Sequence of chain 1.A:
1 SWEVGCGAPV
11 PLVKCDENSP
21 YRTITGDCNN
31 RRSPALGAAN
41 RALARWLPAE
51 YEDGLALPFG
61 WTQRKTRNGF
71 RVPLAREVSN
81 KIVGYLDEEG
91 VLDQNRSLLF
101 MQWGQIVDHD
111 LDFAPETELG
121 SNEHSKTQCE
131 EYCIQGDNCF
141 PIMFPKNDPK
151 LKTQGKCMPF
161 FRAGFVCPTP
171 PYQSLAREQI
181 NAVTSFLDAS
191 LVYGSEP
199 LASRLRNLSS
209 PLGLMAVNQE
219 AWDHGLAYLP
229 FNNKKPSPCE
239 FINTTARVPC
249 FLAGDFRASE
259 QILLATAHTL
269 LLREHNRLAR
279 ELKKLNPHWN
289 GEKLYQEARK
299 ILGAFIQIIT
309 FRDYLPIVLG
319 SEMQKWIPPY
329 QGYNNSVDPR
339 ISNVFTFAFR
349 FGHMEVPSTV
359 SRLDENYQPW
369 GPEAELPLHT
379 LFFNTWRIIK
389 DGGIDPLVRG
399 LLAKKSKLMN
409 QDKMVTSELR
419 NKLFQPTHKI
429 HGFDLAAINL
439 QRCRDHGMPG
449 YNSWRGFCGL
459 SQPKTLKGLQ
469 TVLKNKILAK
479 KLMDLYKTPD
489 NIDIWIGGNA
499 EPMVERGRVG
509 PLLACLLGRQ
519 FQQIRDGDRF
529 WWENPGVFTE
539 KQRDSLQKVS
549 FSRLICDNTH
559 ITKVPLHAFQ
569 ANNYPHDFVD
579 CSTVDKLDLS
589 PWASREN

Binding-site contacts:
Ligand atom C6 contacts residue SER208 of chain 1.A at 4.1 Å.
Ligand atom C7 contacts residue ASN205 of chain 1.A at 3.6 Å.
Ligand atom C8 contacts residue ASN205 of chain 1.A at 4.3 Å.
Ligand atom N2 contacts residue ASN205 of chain 1.A at 2.7 Å (h-bond).
Ligand atom C1 contacts residue LEU212 of chain 1.A at 3.8 Å (hydrophobic).
Ligand atom O5 contacts residue ASN205 of chain 1.A at 2.4 Å (h-bond).
Ligand atom O5 contacts residue LEU212 of chain 1.A at 4.0 Å.
Ligand atom O6 contacts residue LEU212 of chain 1.A at 4.1 Å.
Ligand atom C2 contacts residue ASN205 of chain 1.A at 2.5 Å.
Ligand atom O7 contacts residue GLN217 of chain 1.A at 2.4 Å (h-bond).
Ligand atom O7 contacts residue VAL215 of chain 1.A at 3.5 Å (h-bond).
Ligand atom C4 contacts residue ASN205 of chain 1.A at 4.2 Å.
Ligand atom O5 contacts residue SER208 of chain 1.A at 3.6 Å.
Ligand atom C7 contacts residue ALA214 of chain 1.A at 4.5 Å (hydrophobic).
Ligand atom C5 contacts residue ASN205 of chain 1.A at 3.7 Å.
Ligand atom O6 contacts residue GLN217 of chain 1.A at 3.4 Å (h-bond).
Ligand atom C1 contacts residue ASN205 of chain 1.A at 1.5 Å.
Ligand atom C6 contacts residue LEU212 of chain 1.A at 3.8 Å (hydrophobic).
Ligand atom C5 contacts residue SER208 of chain 1.A at 4.0 Å.
Ligand atom C3 contacts residue ASN205 of chain 1.A at 3.8 Å.
Ligand atom O5 contacts residue SER207 of chain 1.A at 3.8 Å.
Ligand atom O7 contacts residue ASN205 of chain 1.A at 4.2 Å.
Ligand atom C6 contacts residue ASN205 of chain 1.A at 4.2 Å.
Ligand atom O3 contacts residue GLN217 of chain 1.A at 3.4 Å (h-bond).
Ligand atom C8 contacts residue ALA214 of chain 1.A at 4.0 Å (hydrophobic).
Ligand atom N2 contacts residue SER207 of chain 1.A at 4.2 Å.
Ligand atom C7 contacts residue GLN217 of chain 1.A at 3.6 Å.
Ligand atom C8 contacts residue GLN217 of chain 1.A at 4.3 Å.

The small molecule below binds the protein below.
Small molecule (SMILES): CC(=O)N[C@H]1[C@H](O[C@H]2[C@H](O)[C@@H](NC(C)=O)CO[C@@H]2CO)O[C@H](CO)[C@@H](O)[C@@H]1O